Binding-site contacts:
Ligand atom C8 contacts residue PRO349 of chain 1.D at 3.8 Å (hydrophobic).
Ligand atom C7 contacts residue PRO598 of chain 1.D at 4.4 Å (hydrophobic).
Ligand atom O3 contacts residue GLN599 of chain 1.D at 4.4 Å.
Ligand atom C3 contacts residue GLN599 of chain 1.D at 3.8 Å.
Ligand atom C1 contacts residue GLN599 of chain 1.D at 4.0 Å.
Ligand atom C7 contacts residue PRO349 of chain 1.D at 4.4 Å (hydrophobic).
Ligand atom C8 contacts residue PRO598 of chain 1.D at 3.2 Å (hydrophobic).
Ligand atom C8 contacts residue GLN599 of chain 1.D at 4.0 Å.
Ligand atom C5 contacts residue ASN350 of chain 1.D at 3.8 Å.
Ligand atom O5 contacts residue ASN350 of chain 1.D at 2.4 Å (h-bond).
Ligand atom C1 contacts residue ASN350 of chain 1.D at 1.5 Å.
Ligand atom C2 contacts residue ASN350 of chain 1.D at 2.5 Å.
Ligand atom C8 contacts residue ASN350 of chain 1.D at 4.4 Å.
Ligand atom C7 contacts residue ASN350 of chain 1.D at 3.7 Å.
Ligand atom N2 contacts residue ASN350 of chain 1.D at 3.0 Å (h-bond).
Ligand atom O7 contacts residue ASN350 of chain 1.D at 3.8 Å.
Ligand atom C4 contacts residue ASN350 of chain 1.D at 4.3 Å.
Ligand atom C7 contacts residue GLN599 of chain 1.D at 4.0 Å.
Ligand atom C2 contacts residue GLN599 of chain 1.D at 3.8 Å.
Ligand atom C3 contacts residue ASN350 of chain 1.D at 3.9 Å.
Ligand atom N2 contacts residue GLN599 of chain 1.D at 3.1 Å (h-bond).

Sequence of chain 1.D:
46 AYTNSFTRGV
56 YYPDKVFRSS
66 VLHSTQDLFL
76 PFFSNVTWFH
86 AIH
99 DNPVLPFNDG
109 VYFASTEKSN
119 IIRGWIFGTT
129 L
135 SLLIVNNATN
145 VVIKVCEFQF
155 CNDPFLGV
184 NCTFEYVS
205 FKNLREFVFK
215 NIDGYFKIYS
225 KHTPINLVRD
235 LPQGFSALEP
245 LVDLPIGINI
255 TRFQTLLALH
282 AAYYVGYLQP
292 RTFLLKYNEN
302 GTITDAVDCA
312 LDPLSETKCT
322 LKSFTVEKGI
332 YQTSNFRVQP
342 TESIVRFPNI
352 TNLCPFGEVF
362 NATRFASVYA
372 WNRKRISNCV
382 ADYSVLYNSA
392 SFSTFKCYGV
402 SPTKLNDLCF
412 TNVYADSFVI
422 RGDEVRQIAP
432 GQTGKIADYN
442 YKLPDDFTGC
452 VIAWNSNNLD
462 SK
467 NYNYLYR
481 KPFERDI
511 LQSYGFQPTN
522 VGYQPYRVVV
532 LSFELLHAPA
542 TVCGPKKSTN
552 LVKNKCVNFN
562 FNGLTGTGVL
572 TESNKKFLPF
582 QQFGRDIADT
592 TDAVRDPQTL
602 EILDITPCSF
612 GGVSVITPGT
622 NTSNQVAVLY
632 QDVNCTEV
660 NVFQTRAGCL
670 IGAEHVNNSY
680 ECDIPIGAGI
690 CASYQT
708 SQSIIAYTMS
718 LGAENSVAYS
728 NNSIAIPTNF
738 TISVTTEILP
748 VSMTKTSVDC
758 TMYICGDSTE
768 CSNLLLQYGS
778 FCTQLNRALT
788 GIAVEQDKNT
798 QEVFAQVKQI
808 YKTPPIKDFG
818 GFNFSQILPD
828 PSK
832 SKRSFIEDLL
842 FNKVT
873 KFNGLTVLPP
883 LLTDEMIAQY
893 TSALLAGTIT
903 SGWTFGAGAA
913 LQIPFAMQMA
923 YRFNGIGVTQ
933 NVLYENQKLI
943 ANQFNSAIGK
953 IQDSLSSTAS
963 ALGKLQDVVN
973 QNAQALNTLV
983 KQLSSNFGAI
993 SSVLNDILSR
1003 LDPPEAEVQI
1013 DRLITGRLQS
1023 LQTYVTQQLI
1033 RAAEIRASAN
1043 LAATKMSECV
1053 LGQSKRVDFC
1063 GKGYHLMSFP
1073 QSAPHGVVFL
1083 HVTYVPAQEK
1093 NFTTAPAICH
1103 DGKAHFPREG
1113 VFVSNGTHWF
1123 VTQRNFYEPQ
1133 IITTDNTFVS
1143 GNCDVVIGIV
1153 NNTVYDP

The small molecule below binds the protein below.
Small molecule (SMILES): CC(=O)N[C@@H]1[C@@H](O)[C@H](O)[C@@H](CO)O[C@H]1O